Sequence of chain 2.C:
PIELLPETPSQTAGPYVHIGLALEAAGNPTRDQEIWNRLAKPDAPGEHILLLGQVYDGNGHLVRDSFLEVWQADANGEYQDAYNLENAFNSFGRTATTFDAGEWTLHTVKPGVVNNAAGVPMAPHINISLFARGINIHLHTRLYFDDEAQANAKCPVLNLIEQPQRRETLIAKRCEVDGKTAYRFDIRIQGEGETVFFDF

Sequence of chain 2.D:
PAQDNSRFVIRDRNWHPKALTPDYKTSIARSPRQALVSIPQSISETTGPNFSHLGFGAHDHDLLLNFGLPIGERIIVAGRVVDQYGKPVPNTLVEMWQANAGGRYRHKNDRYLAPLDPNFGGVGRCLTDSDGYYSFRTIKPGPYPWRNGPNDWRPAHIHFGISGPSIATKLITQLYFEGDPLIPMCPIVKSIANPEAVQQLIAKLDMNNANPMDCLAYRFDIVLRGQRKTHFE

This small molecule binds to this protein.
Small molecule (SMILES): O=C(O)c1ccc(O)[n+]([O-])c1

Binding-site contacts:
Ligand atom O1 contacts residue TYR24 of chain 2.D at 2.4 Å (h-bond).
Ligand atom C6 contacts residue ARG157 of chain 2.D at 3.8 Å.
Ligand atom O2 contacts residue TYR24 of chain 2.D at 4.0 Å.
Ligand atom O2 contacts residue PRO15 of chain 2.C at 3.9 Å.
Ligand atom C2 contacts residue ARG157 of chain 2.D at 4.1 Å.
Ligand atom O3 contacts residue HIS160 of chain 2.D at 3.3 Å (h-bond).
Ligand atom C2 contacts residue ILE191 of chain 2.D at 3.6 Å (hydrophobic).
Ligand atom O4 contacts residue TYR108 of chain 2.D at 3.3 Å (h-bond).
Ligand atom C7 contacts residue ILE191 of chain 2.D at 3.9 Å (hydrophobic).
Ligand atom C3 contacts residue TRP149 of chain 2.D at 4.0 Å (hydrophobic).
Ligand atom O2 contacts residue ARG133 of chain 2.C at 3.7 Å.
Ligand atom O4 contacts residue ARG157 of chain 2.D at 3.8 Å.
Ligand atom O1 contacts residue ARG133 of chain 2.C at 3.9 Å.
Ligand atom C2 contacts residue GLY14 of chain 2.C at 4.0 Å.
Ligand atom O1 contacts residue ILE191 of chain 2.D at 3.5 Å.
Ligand atom O3 contacts residue GLN177 of chain 2.D at 3.9 Å.
Ligand atom O3 contacts residue FE1 of chain 2.P at 2.3 Å.
Ligand atom O4 contacts residue FE1 of chain 2.P at 2.2 Å.
Ligand atom C5 contacts residue TYR147 of chain 2.D at 3.7 Å (hydrophobic).
Ligand atom C7 contacts residue ARG133 of chain 2.C at 4.0 Å.
Ligand atom O3 contacts residue HIS162 of chain 2.D at 3.1 Å.
Ligand atom C3 contacts residue ILE191 of chain 2.D at 4.0 Å (hydrophobic).
Ligand atom C7 contacts residue TRP149 of chain 2.D at 3.8 Å (hydrophobic).
Ligand atom O2 contacts residue TRP149 of chain 2.D at 3.4 Å.
Ligand atom C6 contacts residue FE1 of chain 2.P at 2.8 Å.
Ligand atom O3 contacts residue ARG157 of chain 2.D at 2.8 Å (salt-bridge).
Ligand atom O4 contacts residue HIS160 of chain 2.D at 3.5 Å (h-bond).
Ligand atom C7 contacts residue PRO15 of chain 2.C at 3.6 Å (hydrophobic).
Ligand atom O4 contacts residue TYR147 of chain 2.D at 3.8 Å.
Ligand atom N1 contacts residue ARG157 of chain 2.D at 3.5 Å (salt-bridge).
Ligand atom C5 contacts residue FE1 of chain 2.P at 4.1 Å.
Ligand atom C4 contacts residue PRO15 of chain 2.C at 3.6 Å (hydrophobic).
Ligand atom O1 contacts residue PRO15 of chain 2.C at 4.0 Å.
Ligand atom C3 contacts residue PRO15 of chain 2.C at 3.4 Å (hydrophobic).
Ligand atom C2 contacts residue FE1 of chain 2.P at 4.1 Å.
Ligand atom O1 contacts residue THR12 of chain 2.C at 4.0 Å.
Ligand atom C4 contacts residue TRP149 of chain 2.D at 3.9 Å (hydrophobic).
Ligand atom N1 contacts residue FE1 of chain 2.P at 2.9 Å.
Ligand atom C2 contacts residue PRO15 of chain 2.C at 3.8 Å (hydrophobic).
Ligand atom C7 contacts residue TYR24 of chain 2.D at 3.5 Å (hydrophobic).